Binding-site contacts:
Ligand atom O5 contacts residue ASN277 of chain 1.E at 2.4 Å (h-bond).
Ligand atom C7 contacts residue GLY47 of chain 1.E at 3.8 Å.
Ligand atom C1 contacts residue ASN277 of chain 1.E at 1.4 Å.
Ligand atom O7 contacts residue ASN277 of chain 1.E at 4.5 Å.
Ligand atom C2 contacts residue ASN277 of chain 1.E at 2.5 Å.
Ligand atom C4 contacts residue ASP61 of chain 1.H at 4.3 Å.
Ligand atom C5 contacts residue ASP61 of chain 1.H at 4.1 Å.
Ligand atom C8 contacts residue GLY47 of chain 1.E at 4.0 Å.
Ligand atom C3 contacts residue ASN277 of chain 1.E at 3.8 Å.
Ligand atom C3 contacts residue ASP61 of chain 1.H at 3.9 Å.
Ligand atom C5 contacts residue ASN277 of chain 1.E at 3.6 Å.
Ligand atom O4 contacts residue ASP61 of chain 1.H at 4.1 Å.
Ligand atom C4 contacts residue ASN277 of chain 1.E at 4.2 Å.
Ligand atom N2 contacts residue ASN277 of chain 1.E at 3.0 Å (h-bond).
Ligand atom C7 contacts residue ASN277 of chain 1.E at 4.2 Å.
Ligand atom O7 contacts residue GLY47 of chain 1.E at 3.0 Å (h-bond).
Ligand atom O7 contacts residue LYS44 of chain 1.E at 4.5 Å.

Sequence of chain 1.H:
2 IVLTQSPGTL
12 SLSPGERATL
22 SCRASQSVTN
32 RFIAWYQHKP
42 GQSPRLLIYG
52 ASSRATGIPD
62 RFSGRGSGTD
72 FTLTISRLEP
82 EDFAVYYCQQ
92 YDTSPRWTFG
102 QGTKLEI

This protein binds this small molecule.
Small molecule (SMILES): CC(=O)N[C@@H]1[C@@H](O)[C@H](O)[C@@H](CO)O[C@H]1O

Sequence of chain 1.E:
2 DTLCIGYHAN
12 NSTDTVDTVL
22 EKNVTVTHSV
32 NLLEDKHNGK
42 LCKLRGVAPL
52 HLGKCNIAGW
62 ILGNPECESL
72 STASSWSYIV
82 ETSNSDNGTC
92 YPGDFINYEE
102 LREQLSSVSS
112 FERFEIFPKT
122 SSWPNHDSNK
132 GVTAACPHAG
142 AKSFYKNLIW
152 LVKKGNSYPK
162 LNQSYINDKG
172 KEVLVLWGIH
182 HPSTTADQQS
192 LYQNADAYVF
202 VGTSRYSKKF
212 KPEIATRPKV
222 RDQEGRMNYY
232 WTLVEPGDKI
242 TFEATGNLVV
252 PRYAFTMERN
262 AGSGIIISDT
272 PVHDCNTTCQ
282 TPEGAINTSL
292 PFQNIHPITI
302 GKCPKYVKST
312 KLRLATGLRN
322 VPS